Sequence of chain 1.B:
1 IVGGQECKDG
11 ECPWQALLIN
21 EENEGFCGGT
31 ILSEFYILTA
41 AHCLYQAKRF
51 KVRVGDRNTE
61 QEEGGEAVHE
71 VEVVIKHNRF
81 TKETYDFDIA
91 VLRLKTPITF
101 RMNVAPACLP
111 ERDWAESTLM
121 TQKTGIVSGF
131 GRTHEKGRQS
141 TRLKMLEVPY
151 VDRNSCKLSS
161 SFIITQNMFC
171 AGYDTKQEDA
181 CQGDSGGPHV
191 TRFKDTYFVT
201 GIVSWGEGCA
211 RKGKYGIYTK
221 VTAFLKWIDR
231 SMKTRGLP

Binding-site contacts:
Ligand atom C12 contacts residue GLY208 of chain 1.B at 3.7 Å.
Ligand atom C4 contacts residue GLY206 of chain 1.B at 3.8 Å.
Ligand atom C22 contacts residue ALA180 of chain 1.B at 3.6 Å (hydrophobic).
Ligand atom C19 contacts residue TRP205 of chain 1.B at 3.8 Å (hydrophobic).
Ligand atom C3 contacts residue CYS181 of chain 1.B at 3.7 Å (hydrophobic).
Ligand atom O32 contacts residue TRP205 of chain 1.B at 3.6 Å (h-bond).
Ligand atom O30 contacts residue GLY206 of chain 1.B at 3.2 Å (h-bond).
Ligand atom C15 contacts residue THR84 of chain 1.B at 3.7 Å.
Ligand atom N29 contacts residue GLY206 of chain 1.B at 3.1 Å (h-bond).
Ligand atom O30 contacts residue TRP205 of chain 1.B at 3.1 Å.
Ligand atom C1 contacts residue GLY208 of chain 1.B at 3.3 Å.
Ligand atom C12 contacts residue GLN182 of chain 1.B at 3.7 Å.
Ligand atom O32 contacts residue VAL203 of chain 1.B at 3.0 Å.
Ligand atom C9 contacts residue TRP205 of chain 1.B at 3.5 Å (hydrophobic).
Ligand atom C5 contacts residue TRP205 of chain 1.B at 3.7 Å (hydrophobic).
Ligand atom C22 contacts residue ILE217 of chain 1.B at 3.6 Å (hydrophobic).
Ligand atom C20 contacts residue TYR85 of chain 1.B at 3.5 Å (hydrophobic).
Ligand atom C22 contacts residue TYR218 of chain 1.B at 3.4 Å (hydrophobic).
Ligand atom C4 contacts residue GLY208 of chain 1.B at 3.3 Å.
Ligand atom C21 contacts residue GLY206 of chain 1.B at 3.6 Å.
Ligand atom C16 contacts residue THR84 of chain 1.B at 3.2 Å.
Ligand atom C9 contacts residue VAL203 of chain 1.B at 3.8 Å (hydrophobic).
Ligand atom C9 contacts residue ALA180 of chain 1.B at 3.7 Å (hydrophobic).
Ligand atom N24 contacts residue GLU135 of chain 1.B at 3.4 Å.
Ligand atom N28 contacts residue GLY206 of chain 1.B at 3.7 Å.
Ligand atom C3 contacts residue SER185 of chain 1.B at 3.7 Å.
Ligand atom C22 contacts residue GLY216 of chain 1.B at 3.4 Å.
Ligand atom C12 contacts residue GLY206 of chain 1.B at 3.3 Å.
Ligand atom C7 contacts residue GLY208 of chain 1.B at 3.6 Å.
Ligand atom C19 contacts residue PHE162 of chain 1.B at 3.6 Å (hydrophobic).
Ligand atom N24 contacts residue CYS209 of chain 1.B at 3.6 Å.
Ligand atom N24 contacts residue GLY208 of chain 1.B at 3.1 Å.
Ligand atom C10 contacts residue GLY206 of chain 1.B at 3.6 Å.
Ligand atom N28 contacts residue GLY208 of chain 1.B at 3.1 Å (h-bond).
Ligand atom C17 contacts residue GLN182 of chain 1.B at 3.7 Å.
Ligand atom C16 contacts residue TYR85 of chain 1.B at 3.6 Å (hydrophobic).
Ligand atom C5 contacts residue ALA180 of chain 1.B at 3.6 Å (hydrophobic).
Ligand atom N28 contacts residue CYS209 of chain 1.B at 3.5 Å (h-bond).
Ligand atom C5 contacts residue GLY216 of chain 1.B at 3.6 Å.
Ligand atom C8 contacts residue TRP205 of chain 1.B at 3.6 Å (hydrophobic).

A small-molecule ligand and the protein it binds are described below.
Small molecule (SMILES): Cc1cc2cc(/N=C(/NC#N)N[C@H]3CCCCN(CC(=O)N4CCCC4)C3=O)ccc2o1